Sequence of chain 1.A:
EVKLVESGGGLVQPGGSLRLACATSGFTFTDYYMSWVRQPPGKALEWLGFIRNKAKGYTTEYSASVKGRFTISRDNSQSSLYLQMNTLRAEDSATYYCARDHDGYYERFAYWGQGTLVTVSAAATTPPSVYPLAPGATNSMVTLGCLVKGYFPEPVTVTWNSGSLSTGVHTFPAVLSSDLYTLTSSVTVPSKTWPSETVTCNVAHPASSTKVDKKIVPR

The protein below binds the small molecule below.
Small molecule (SMILES): C=CCO[C@]1(C(=O)O)C[C@@H](O[C@]2(C(=O)O)C[C@@H](O)[C@@H](O)[C@@H]([C@H](O)CO[C@]3(C(=O)O)C[C@@H](O)[C@@H](O)[C@@H]([C@H](O)CO)O3)O2)[C@@H](O)[C@@H]([C@H](O)CO)O1

Sequence of chain 1.B:
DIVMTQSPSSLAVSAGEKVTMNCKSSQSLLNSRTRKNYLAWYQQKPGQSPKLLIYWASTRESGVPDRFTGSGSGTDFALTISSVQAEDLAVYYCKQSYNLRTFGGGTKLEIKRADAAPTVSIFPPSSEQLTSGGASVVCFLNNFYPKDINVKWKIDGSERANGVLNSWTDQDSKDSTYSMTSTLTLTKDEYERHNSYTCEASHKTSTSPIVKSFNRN

Binding-site contacts:
Ligand atom O1A contacts residue TYR33 of chain 1.A at 2.7 Å (h-bond).
Ligand atom C3 contacts residue ARG33 of chain 1.B at 3.7 Å.
Ligand atom O4 contacts residue HIS102 of chain 1.A at 3.2 Å (h-bond).
Ligand atom C4 contacts residue GLY104 of chain 1.A at 3.6 Å.
Ligand atom O4 contacts residue GLU107 of chain 1.A at 2.5 Å (salt-bridge).
Ligand atom C5 contacts residue HIS102 of chain 1.A at 3.6 Å.
Ligand atom C5 contacts residue GLU107 of chain 1.A at 3.4 Å.
Ligand atom O5 contacts residue TYR98 of chain 1.B at 3.9 Å.
Ligand atom C7 contacts residue TYR98 of chain 1.B at 3.9 Å (hydrophobic).
Ligand atom O1B contacts residue ARG52 of chain 1.A at 2.7 Å (salt-bridge).
Ligand atom C2 contacts residue LYS56 of chain 1.A at 3.7 Å.
Ligand atom O1A contacts residue LYS56 of chain 1.A at 2.7 Å (salt-bridge).
Ligand atom C1 contacts residue ARG52 of chain 1.A at 3.1 Å.
Ligand atom O4 contacts residue GLY104 of chain 1.A at 2.8 Å (h-bond).
Ligand atom O1B contacts residue ARG33 of chain 1.B at 3.7 Å.
Ligand atom C4 contacts residue GLU107 of chain 1.A at 3.1 Å.
Ligand atom O5 contacts residue ARG33 of chain 1.B at 3.1 Å (salt-bridge).
Ligand atom C1 contacts residue LYS56 of chain 1.A at 3.4 Å.
Ligand atom O4 contacts residue ARG33 of chain 1.B at 3.9 Å.
Ligand atom O8 contacts residue TYR33 of chain 1.A at 3.6 Å.
Ligand atom C1 contacts residue ARG33 of chain 1.B at 3.9 Å.
Ligand atom O7 contacts residue TYR38 of chain 1.B at 3.3 Å.
Ligand atom O6 contacts residue LYS56 of chain 1.A at 2.9 Å (salt-bridge).
Ligand atom O1A contacts residue ARG52 of chain 1.A at 2.7 Å (salt-bridge).
Ligand atom O5 contacts residue ARG101 of chain 1.B at 3.6 Å (salt-bridge).
Ligand atom C1 contacts residue TYR33 of chain 1.A at 3.8 Å (hydrophobic).
Ligand atom O4 contacts residue SER97 of chain 1.B at 4.0 Å.
Ligand atom O5 contacts residue SER97 of chain 1.B at 2.9 Å (h-bond).
Ligand atom O5 contacts residue GLY104 of chain 1.A at 3.7 Å.
Ligand atom C3 contacts residue GLY104 of chain 1.A at 3.4 Å.
Ligand atom C4 contacts residue ARG101 of chain 1.B at 3.9 Å.
Ligand atom C4 contacts residue ARG33 of chain 1.B at 4.0 Å.
Ligand atom C7 contacts residue LYS56 of chain 1.A at 3.9 Å.
Ligand atom O4 contacts residue ARG101 of chain 1.B at 2.9 Å (salt-bridge).
Ligand atom O7 contacts residue TYR33 of chain 1.A at 3.3 Å (h-bond).
Ligand atom C3 contacts residue ARG101 of chain 1.B at 3.7 Å.
Ligand atom C4 contacts residue HIS102 of chain 1.A at 3.8 Å.
Ligand atom O5 contacts residue HIS102 of chain 1.A at 2.9 Å (h-bond).
Ligand atom C5 contacts residue SER97 of chain 1.B at 3.6 Å.
Ligand atom O7 contacts residue LYS56 of chain 1.A at 3.2 Å (salt-bridge).